Sequence of chain 1.A:
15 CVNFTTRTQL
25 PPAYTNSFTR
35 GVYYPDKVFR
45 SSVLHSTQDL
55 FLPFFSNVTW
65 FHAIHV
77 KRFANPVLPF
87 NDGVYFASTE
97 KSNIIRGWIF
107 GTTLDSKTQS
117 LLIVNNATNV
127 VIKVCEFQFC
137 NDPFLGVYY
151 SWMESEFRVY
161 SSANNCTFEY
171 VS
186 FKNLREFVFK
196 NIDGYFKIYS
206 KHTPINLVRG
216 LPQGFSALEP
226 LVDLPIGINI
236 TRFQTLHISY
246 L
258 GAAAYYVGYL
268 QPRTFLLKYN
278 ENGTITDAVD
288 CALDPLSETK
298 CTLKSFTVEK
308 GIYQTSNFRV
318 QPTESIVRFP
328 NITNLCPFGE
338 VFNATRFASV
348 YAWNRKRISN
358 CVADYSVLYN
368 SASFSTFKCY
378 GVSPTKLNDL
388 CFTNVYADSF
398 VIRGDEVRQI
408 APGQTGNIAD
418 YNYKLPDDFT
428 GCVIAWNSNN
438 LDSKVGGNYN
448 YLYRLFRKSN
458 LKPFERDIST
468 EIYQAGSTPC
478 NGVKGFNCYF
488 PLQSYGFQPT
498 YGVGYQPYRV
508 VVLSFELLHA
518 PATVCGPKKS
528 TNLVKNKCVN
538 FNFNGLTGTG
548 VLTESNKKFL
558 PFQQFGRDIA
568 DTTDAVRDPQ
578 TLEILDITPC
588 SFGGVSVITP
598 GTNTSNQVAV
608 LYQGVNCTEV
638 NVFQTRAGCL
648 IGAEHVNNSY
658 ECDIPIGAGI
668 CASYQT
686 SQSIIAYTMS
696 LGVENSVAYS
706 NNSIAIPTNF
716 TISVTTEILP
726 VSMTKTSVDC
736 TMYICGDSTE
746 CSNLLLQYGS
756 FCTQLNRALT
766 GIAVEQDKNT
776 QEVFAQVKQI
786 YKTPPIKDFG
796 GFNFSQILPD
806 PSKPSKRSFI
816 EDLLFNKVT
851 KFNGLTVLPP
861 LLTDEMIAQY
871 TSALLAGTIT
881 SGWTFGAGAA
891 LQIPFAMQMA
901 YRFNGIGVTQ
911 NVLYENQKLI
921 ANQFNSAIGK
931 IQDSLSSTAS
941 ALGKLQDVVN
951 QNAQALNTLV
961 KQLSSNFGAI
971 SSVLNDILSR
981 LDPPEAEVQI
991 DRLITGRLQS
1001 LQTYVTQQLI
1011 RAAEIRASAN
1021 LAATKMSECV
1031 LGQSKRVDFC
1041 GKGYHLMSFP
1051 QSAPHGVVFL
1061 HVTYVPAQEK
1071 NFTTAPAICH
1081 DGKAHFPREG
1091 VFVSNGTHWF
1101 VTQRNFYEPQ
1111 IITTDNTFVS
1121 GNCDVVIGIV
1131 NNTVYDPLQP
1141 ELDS

Binding-site contacts:
Ligand atom C5 contacts residue TYR28 of chain 1.A at 3.6 Å (hydrophobic).
Ligand atom C6 contacts residue TYR28 of chain 1.A at 3.2 Å (hydrophobic).
Ligand atom O6 contacts residue TYR28 of chain 1.A at 2.9 Å.
Ligand atom C3 contacts residue ASN61 of chain 1.A at 3.8 Å.
Ligand atom C2 contacts residue ASN61 of chain 1.A at 2.4 Å.
Ligand atom N2 contacts residue ASN61 of chain 1.A at 2.9 Å (h-bond).
Ligand atom C4 contacts residue ASN61 of chain 1.A at 4.2 Å.
Ligand atom C5 contacts residue ASN61 of chain 1.A at 3.7 Å.
Ligand atom O5 contacts residue TYR28 of chain 1.A at 4.2 Å.
Ligand atom C7 contacts residue ASN61 of chain 1.A at 3.6 Å.
Ligand atom O5 contacts residue ASN61 of chain 1.A at 2.4 Å (h-bond).
Ligand atom O7 contacts residue ASN61 of chain 1.A at 4.0 Å.
Ligand atom C1 contacts residue ASN61 of chain 1.A at 1.4 Å.

A small-molecule ligand and the protein it binds are described below.
Small molecule (SMILES): CC(=O)N[C@@H]1[C@@H](O)[C@H](O)[C@@H](CO)O[C@H]1O